Binding-site contacts:
Ligand atom C8 contacts residue LEU13 of chain 1.R at 3.7 Å (hydrophobic).
Ligand atom C2 contacts residue ASP17 of chain 1.R at 4.4 Å.
Ligand atom C4 contacts residue ASN14 of chain 1.R at 4.1 Å.
Ligand atom N2 contacts residue ASP17 of chain 1.R at 4.3 Å.
Ligand atom C7 contacts residue ASN14 of chain 1.R at 4.2 Å.
Ligand atom C3 contacts residue ASN14 of chain 1.R at 3.8 Å.
Ligand atom C8 contacts residue HIS12 of chain 1.R at 2.9 Å.
Ligand atom N2 contacts residue LEU13 of chain 1.R at 4.2 Å.
Ligand atom C7 contacts residue HIS12 of chain 1.R at 4.1 Å.
Ligand atom C5 contacts residue ASN14 of chain 1.R at 3.6 Å.
Ligand atom C7 contacts residue ASP17 of chain 1.R at 4.3 Å.
Ligand atom C7 contacts residue LEU13 of chain 1.R at 4.2 Å (hydrophobic).
Ligand atom C2 contacts residue ASN14 of chain 1.R at 2.5 Å.
Ligand atom N2 contacts residue HIS12 of chain 1.R at 4.2 Å.
Ligand atom O7 contacts residue ASP17 of chain 1.R at 4.3 Å.
Ligand atom N2 contacts residue ASN14 of chain 1.R at 3.0 Å (h-bond).
Ligand atom C1 contacts residue ASN14 of chain 1.R at 1.4 Å.
Ligand atom O5 contacts residue ASN14 of chain 1.R at 2.3 Å (h-bond).

Sequence of chain 1.R:
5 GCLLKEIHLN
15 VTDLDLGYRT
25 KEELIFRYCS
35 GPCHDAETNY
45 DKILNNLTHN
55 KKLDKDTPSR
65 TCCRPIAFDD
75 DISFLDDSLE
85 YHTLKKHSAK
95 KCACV

This protein binds this small molecule.
Small molecule (SMILES): CC(=O)N[C@@H]1[C@@H](O)[C@H](O)[C@@H](CO)O[C@H]1O